This small molecule binds to this protein.
Small molecule (SMILES): Nc1ccn([C@@H]2O[C@H](CO[P](=O)(O)O[C@H]3[C@@H](O)[C@H](n4cnc5c(N)ncnc54)O[C@@H]3CO[P](=O)(O)O[C@H]3[C@@H](O)[C@H](n4cnc5c(=O)nc(N)[nH]c54)O[C@@H]3CO[P](=O)(O)O[C@H]3[C@@H](O)[C@H](n4cnc5c(N)ncnc54)O[C@@H]3CO[P](=O)(O)O[C@H]3[C@@H](O)[C@H](n4cnc5c(N)ncnc54)O[C@@H]3CO[P](=O)(O)O[C@H]3[C@@H](O)[C@H](n4ccc(=O)[nH]c4=O)O[C@@H]3CO[P](=O)(O)O[C@H]3[C@@H](O)[C@H](n4ccc(N)nc4=O)O[C@@H]3CO[P](=O)(O)O[C@H]3[C@@H](O)[C@H](n4ccc(=O)[nH]c4=O)O[C@@H]3CO[P](=O)(O)O[C@H]3[C@@H](O)[C@H](n4cnc5c(=O)nc(N)[nH]c54)O[C@@H]3COPO)[C@@H](O)[C@H]2O)c(=O)n1

Sequence of chain 7.C:
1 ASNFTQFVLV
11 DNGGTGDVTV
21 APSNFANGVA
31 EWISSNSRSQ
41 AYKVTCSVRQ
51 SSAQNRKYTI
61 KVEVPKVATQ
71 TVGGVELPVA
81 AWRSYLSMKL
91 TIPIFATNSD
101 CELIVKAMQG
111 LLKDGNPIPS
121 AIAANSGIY

Sequence of chain 7.D:
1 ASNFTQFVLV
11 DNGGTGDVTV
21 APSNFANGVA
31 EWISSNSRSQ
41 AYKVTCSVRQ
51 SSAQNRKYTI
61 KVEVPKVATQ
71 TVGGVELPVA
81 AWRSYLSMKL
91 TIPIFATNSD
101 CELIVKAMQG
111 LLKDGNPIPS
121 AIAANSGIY

Binding-site contacts:
Ligand atom OP2 contacts residue LYS89 of chain 7.D at 3.5 Å (salt-bridge).
Ligand atom O3' contacts residue SER51 of chain 7.D at 3.4 Å.
Ligand atom OP2 contacts residue ASN55 of chain 7.D at 3.5 Å (h-bond).
Ligand atom C5' contacts residue ARG49 of chain 7.D at 3.1 Å.
Ligand atom N7 contacts residue LYS61 of chain 7.C at 3.5 Å.
Ligand atom C8 contacts residue THR45 of chain 7.C at 3.6 Å.
Ligand atom O2' contacts residue GLU63 of chain 7.C at 3.6 Å.
Ligand atom OP1 contacts residue LYS57 of chain 7.D at 2.8 Å.
Ligand atom O3' contacts residue ARG49 of chain 7.D at 3.0 Å (salt-bridge).
Ligand atom P contacts residue LYS89 of chain 7.D at 3.4 Å.
Ligand atom N6 contacts residue THR91 of chain 7.D at 3.4 Å (h-bond).
Ligand atom C6 contacts residue TYR85 of chain 7.C at 3.7 Å (hydrophobic).
Ligand atom N6 contacts residue THR59 of chain 7.C at 2.9 Å (h-bond).
Ligand atom OP1 contacts residue SER52 of chain 7.D at 2.9 Å (h-bond).
Ligand atom C8 contacts residue TYR85 of chain 7.C at 3.7 Å (hydrophobic).
Ligand atom O5' contacts residue LYS57 of chain 7.D at 3.1 Å (salt-bridge).
Ligand atom N6 contacts residue THR45 of chain 7.C at 2.9 Å (h-bond).
Ligand atom C5 contacts residue THR45 of chain 7.C at 3.2 Å.
Ligand atom N7 contacts residue THR45 of chain 7.C at 2.5 Å (h-bond).
Ligand atom C5' contacts residue TYR85 of chain 7.C at 3.7 Å (hydrophobic).
Ligand atom N1 contacts residue SER47 of chain 7.C at 2.8 Å (h-bond).
Ligand atom OP1 contacts residue ARG49 of chain 7.D at 2.5 Å (salt-bridge).
Ligand atom P contacts residue ARG49 of chain 7.D at 3.2 Å.
Ligand atom C5 contacts residue TYR85 of chain 7.C at 3.7 Å (hydrophobic).
Ligand atom N1 contacts residue THR59 of chain 7.C at 3.5 Å.
Ligand atom N7 contacts residue TYR85 of chain 7.C at 3.6 Å.
Ligand atom P contacts residue LYS57 of chain 7.D at 3.2 Å.
Ligand atom O5' contacts residue ARG49 of chain 7.D at 3.6 Å (salt-bridge).
Ligand atom OP1 contacts residue ASN55 of chain 7.D at 3.4 Å (h-bond).
Ligand atom P contacts residue SER51 of chain 7.D at 3.4 Å.
Ligand atom OP2 contacts residue TYR85 of chain 7.C at 2.9 Å (h-bond).
Ligand atom OP2 contacts residue LYS57 of chain 7.D at 2.6 Å (salt-bridge).
Ligand atom OP2 contacts residue LYS89 of chain 7.D at 3.4 Å (salt-bridge).
Ligand atom C6 contacts residue THR45 of chain 7.C at 3.5 Å.
Ligand atom OP2 contacts residue SER51 of chain 7.D at 3.5 Å (h-bond).
Ligand atom C2 contacts residue SER47 of chain 7.C at 3.2 Å.
Ligand atom OP1 contacts residue LYS89 of chain 7.D at 3.3 Å (salt-bridge).
Ligand atom OP2 contacts residue LYS57 of chain 7.D at 3.2 Å (salt-bridge).
Ligand atom OP1 contacts residue SER51 of chain 7.D at 2.8 Å (h-bond).
Ligand atom OP2 contacts residue LYS43 of chain 7.C at 3.0 Å (salt-bridge).